Sequence of chain 2.A:
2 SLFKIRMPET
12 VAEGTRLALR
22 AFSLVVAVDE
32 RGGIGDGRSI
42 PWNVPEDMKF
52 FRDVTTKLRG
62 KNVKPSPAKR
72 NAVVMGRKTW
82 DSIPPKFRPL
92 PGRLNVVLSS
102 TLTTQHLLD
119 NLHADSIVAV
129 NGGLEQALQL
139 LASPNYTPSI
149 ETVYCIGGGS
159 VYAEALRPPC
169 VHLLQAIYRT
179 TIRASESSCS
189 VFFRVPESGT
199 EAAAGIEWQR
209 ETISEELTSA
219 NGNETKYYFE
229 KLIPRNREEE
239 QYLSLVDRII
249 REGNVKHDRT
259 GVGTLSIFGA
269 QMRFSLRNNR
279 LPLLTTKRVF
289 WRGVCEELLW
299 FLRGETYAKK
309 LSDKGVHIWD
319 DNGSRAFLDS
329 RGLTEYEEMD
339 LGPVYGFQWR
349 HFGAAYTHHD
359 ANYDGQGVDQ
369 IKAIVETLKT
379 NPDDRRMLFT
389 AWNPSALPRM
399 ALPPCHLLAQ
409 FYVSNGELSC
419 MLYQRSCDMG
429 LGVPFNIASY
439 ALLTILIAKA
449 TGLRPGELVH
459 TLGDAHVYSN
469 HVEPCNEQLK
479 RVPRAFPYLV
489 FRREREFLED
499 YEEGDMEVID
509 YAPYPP

Binding-site contacts:
Ligand atom C8A contacts residue ASP48 of chain 2.A at 3.4 Å.
Ligand atom C16 contacts residue LEU91 of chain 2.A at 3.6 Å (hydrophobic).
Ligand atom N3 contacts residue VAL27 of chain 2.A at 3.4 Å.
Ligand atom C8A contacts residue NAP1 of chain 2.G at 3.4 Å.
Ligand atom C4A contacts residue PHE52 of chain 2.A at 3.6 Å (hydrophobic).
Ligand atom O1 contacts residue LEU91 of chain 2.A at 3.1 Å.
Ligand atom NA2 contacts residue ASP48 of chain 2.A at 2.6 Å (salt-bridge).
Ligand atom O1 contacts residue ARG94 of chain 2.A at 2.8 Å (salt-bridge).
Ligand atom N1 contacts residue NAP1 of chain 2.G at 3.5 Å (h-bond).
Ligand atom O1 contacts residue PHE52 of chain 2.A at 3.5 Å.
Ligand atom N8 contacts residue MET49 of chain 2.A at 3.6 Å.
Ligand atom CT contacts residue LEU91 of chain 2.A at 3.6 Å (hydrophobic).
Ligand atom C4 contacts residue NAP1 of chain 2.G at 3.1 Å.
Ligand atom N contacts residue LEU91 of chain 2.A at 3.3 Å.
Ligand atom NA4 contacts residue VAL26 of chain 2.A at 3.0 Å (h-bond).
Ligand atom C2 contacts residue NAP1 of chain 2.G at 3.4 Å.
Ligand atom NA4 contacts residue NAP1 of chain 2.G at 3.2 Å.
Ligand atom CM contacts residue SER83 of chain 2.A at 3.6 Å.
Ligand atom C2 contacts residue ALA28 of chain 2.A at 3.6 Å (hydrophobic).
Ligand atom NA2 contacts residue VAL27 of chain 2.A at 3.4 Å.
Ligand atom CT contacts residue ARG94 of chain 2.A at 3.1 Å.
Ligand atom O2 contacts residue ARG94 of chain 2.A at 2.9 Å (salt-bridge).
Ligand atom N3 contacts residue PHE52 of chain 2.A at 3.6 Å.
Ligand atom OE1 contacts residue MET49 of chain 2.A at 3.4 Å.
Ligand atom C2 contacts residue ASP48 of chain 2.A at 3.3 Å.
Ligand atom N8 contacts residue ASP48 of chain 2.A at 3.6 Å (salt-bridge).
Ligand atom N5 contacts residue ILE154 of chain 2.A at 3.6 Å.
Ligand atom O contacts residue PHE88 of chain 2.A at 3.6 Å.
Ligand atom O2 contacts residue ARG53 of chain 2.A at 3.4 Å.
Ligand atom N3 contacts residue VAL26 of chain 2.A at 3.6 Å.
Ligand atom NA4 contacts residue ILE154 of chain 2.A at 2.7 Å (h-bond).
Ligand atom C4 contacts residue PHE52 of chain 2.A at 3.5 Å (hydrophobic).
Ligand atom NA4 contacts residue TYR160 of chain 2.A at 2.9 Å (h-bond).
Ligand atom NA2 contacts residue THR178 of chain 2.A at 3.3 Å (h-bond).
Ligand atom C4A contacts residue NAP1 of chain 2.G at 3.2 Å.
Ligand atom NA2 contacts residue ALA28 of chain 2.A at 3.5 Å (h-bond).
Ligand atom CG contacts residue PHE88 of chain 2.A at 3.5 Å (hydrophobic).
Ligand atom N1 contacts residue ASP48 of chain 2.A at 2.5 Å (salt-bridge).
Ligand atom N3 contacts residue NAP1 of chain 2.G at 3.2 Å (h-bond).
Ligand atom N5 contacts residue NAP1 of chain 2.G at 3.5 Å.

This small molecule binds to this protein.
Small molecule (SMILES): CN(Cc1cnc2nc(N)nc(N)c2n1)c1ccc(C(=O)N[C@@H](CCC(=O)O)C(=O)O)cc1